This protein binds this small molecule.
Small molecule (SMILES): Nc1ncnc2c1ncn2[C@@H]1O[C@H](CO)[C@@H](O)[C@H]1O

Sequence of chain 2.A:
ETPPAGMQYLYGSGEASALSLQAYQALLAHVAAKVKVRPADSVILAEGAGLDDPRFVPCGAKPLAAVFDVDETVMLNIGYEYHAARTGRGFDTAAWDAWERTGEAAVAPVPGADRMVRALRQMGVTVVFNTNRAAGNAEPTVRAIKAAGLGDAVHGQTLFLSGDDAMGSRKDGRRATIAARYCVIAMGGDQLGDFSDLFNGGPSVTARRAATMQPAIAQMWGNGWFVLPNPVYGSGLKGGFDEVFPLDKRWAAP

Binding-site contacts:
Ligand atom C5' contacts residue ASP129 of chain 2.A at 4.1 Å.
Ligand atom O5' contacts residue PHE128 of chain 2.A at 3.5 Å.
Ligand atom N6 contacts residue TYR270 of chain 2.A at 4.0 Å.
Ligand atom C2 contacts residue TYR270 of chain 2.A at 4.0 Å (hydrophobic).
Ligand atom C2' contacts residue TYR270 of chain 2.A at 4.1 Å (hydrophobic).
Ligand atom N6 contacts residue GLY127 of chain 2.A at 4.1 Å.
Ligand atom C2 contacts residue GLY127 of chain 2.A at 3.4 Å.
Ligand atom C4' contacts residue TRP133 of chain 2.A at 3.9 Å (hydrophobic).
Ligand atom N3 contacts residue TYR270 of chain 2.A at 4.0 Å.
Ligand atom N1 contacts residue GLY127 of chain 2.A at 3.5 Å.
Ligand atom C6 contacts residue TYR270 of chain 2.A at 3.5 Å (hydrophobic).
Ligand atom C4 contacts residue GLY127 of chain 2.A at 3.6 Å.
Ligand atom C5 contacts residue TYR270 of chain 2.A at 3.5 Å (hydrophobic).
Ligand atom C8 contacts residue GLU118 of chain 2.A at 3.1 Å.
Ligand atom O5' contacts residue ASP129 of chain 2.A at 3.0 Å (salt-bridge).
Ligand atom N7 contacts residue GLU118 of chain 2.A at 2.5 Å (salt-bridge).
Ligand atom C5 contacts residue GLY127 of chain 2.A at 3.8 Å.
Ligand atom C6 contacts residue GLY127 of chain 2.A at 3.8 Å.
Ligand atom C8 contacts residue TYR117 of chain 2.A at 3.7 Å (hydrophobic).
Ligand atom N6 contacts residue GLU118 of chain 2.A at 3.0 Å (salt-bridge).
Ligand atom O5' contacts residue THR130 of chain 2.A at 4.2 Å.
Ligand atom N9 contacts residue TYR270 of chain 2.A at 3.9 Å.
Ligand atom N1 contacts residue PHE128 of chain 2.A at 4.0 Å.
Ligand atom O5' contacts residue GLY127 of chain 2.A at 3.1 Å (h-bond).
Ligand atom C1' contacts residue TRP133 of chain 2.A at 3.9 Å (hydrophobic).
Ligand atom N7 contacts residue TYR117 of chain 2.A at 3.6 Å.
Ligand atom C4 contacts residue TYR270 of chain 2.A at 3.7 Å (hydrophobic).
Ligand atom O2' contacts residue TYR270 of chain 2.A at 3.4 Å.
Ligand atom O5' contacts residue TYR117 of chain 2.A at 4.0 Å.
Ligand atom C8 contacts residue TYR270 of chain 2.A at 3.8 Å (hydrophobic).
Ligand atom N1 contacts residue TYR270 of chain 2.A at 3.7 Å.
Ligand atom N3 contacts residue GLY127 of chain 2.A at 3.5 Å (h-bond).
Ligand atom O4' contacts residue TRP133 of chain 2.A at 3.7 Å.
Ligand atom C5 contacts residue TYR117 of chain 2.A at 4.0 Å (hydrophobic).
Ligand atom C8 contacts residue TRP133 of chain 2.A at 3.7 Å (hydrophobic).
Ligand atom N6 contacts residue VAL269 of chain 2.A at 4.0 Å.
Ligand atom N7 contacts residue TYR270 of chain 2.A at 3.4 Å.
Ligand atom C5 contacts residue GLU118 of chain 2.A at 3.7 Å.
Ligand atom C2 contacts residue PHE128 of chain 2.A at 3.8 Å (hydrophobic).
Ligand atom C6 contacts residue GLU118 of chain 2.A at 3.9 Å.